Sequence of chain 1.A:
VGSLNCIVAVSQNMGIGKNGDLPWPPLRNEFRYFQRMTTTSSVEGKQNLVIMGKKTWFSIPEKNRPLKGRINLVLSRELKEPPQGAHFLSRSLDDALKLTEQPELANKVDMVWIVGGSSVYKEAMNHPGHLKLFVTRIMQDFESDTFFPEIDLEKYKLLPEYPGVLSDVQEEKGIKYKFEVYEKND

A small-molecule ligand and the protein it binds are described below.
Small molecule (SMILES): Cc1c(Sc2ccc(F)c(F)c2F)sc2nc(N)nc(N)c12

Binding-site contacts:
Ligand atom C6 contacts residue 63Y1 of chain 1.D at 0.4 Å.
Ligand atom CAA contacts residue 63Y1 of chain 1.D at 1.3 Å.
Ligand atom C6 contacts residue NDP1 of chain 1.B at 3.1 Å.
Ligand atom N3 contacts residue 63Y1 of chain 1.D at 0.2 Å (h-bond).
Ligand atom C2 contacts residue GLU30 of chain 1.A at 3.4 Å.
Ligand atom CAG contacts residue PHE34 of chain 1.A at 3.5 Å (hydrophobic).
Ligand atom N3 contacts residue GLU30 of chain 1.A at 2.7 Å (salt-bridge).
Ligand atom N1 contacts residue 63Y1 of chain 1.D at 0.2 Å (h-bond).
Ligand atom N1 contacts residue VAL8 of chain 1.A at 3.4 Å.
Ligand atom CAT contacts residue 63Y1 of chain 1.D at 1.1 Å.
Ligand atom C5 contacts residue NDP1 of chain 1.B at 3.3 Å.
Ligand atom FAE contacts residue ASN64 of chain 1.A at 3.4 Å.
Ligand atom CAA contacts residue VAL115 of chain 1.A at 3.2 Å (hydrophobic).
Ligand atom NAC contacts residue NDP1 of chain 1.B at 3.3 Å (h-bond).
Ligand atom CAH contacts residue 63Y1 of chain 1.D at 1.1 Å.
Ligand atom CAP contacts residue 63Y1 of chain 1.D at 1.0 Å.
Ligand atom CAG contacts residue 63Y1 of chain 1.D at 2.3 Å.
Ligand atom NAC contacts residue VAL115 of chain 1.A at 3.1 Å (h-bond).
Ligand atom SAK contacts residue 63Y1 of chain 1.D at 1.2 Å.
Ligand atom CAA contacts residue NDP1 of chain 1.B at 2.9 Å.
Ligand atom C5 contacts residue 63Y1 of chain 1.D at 0.6 Å.
Ligand atom NAB contacts residue GLU30 of chain 1.A at 2.6 Å (salt-bridge).
Ligand atom FAE contacts residue 63Y1 of chain 1.D at 3.2 Å.
Ligand atom SAL contacts residue PHE31 of chain 1.A at 3.5 Å.
Ligand atom FAE contacts residue PRO61 of chain 1.A at 2.7 Å.
Ligand atom NAB contacts residue 63Y1 of chain 1.D at 0.6 Å (h-bond).
Ligand atom CAN contacts residue 63Y1 of chain 1.D at 2.9 Å.
Ligand atom CAR contacts residue 63Y1 of chain 1.D at 2.7 Å.
Ligand atom NAC contacts residue 63Y1 of chain 1.D at 0.5 Å (h-bond).
Ligand atom C4 contacts residue 63Y1 of chain 1.D at 0.5 Å.
Ligand atom C6 contacts residue PHE34 of chain 1.A at 3.5 Å (hydrophobic).
Ligand atom SAL contacts residue 63Y1 of chain 1.D at 0.7 Å (h-bond).
Ligand atom FAF contacts residue 63Y1 of chain 1.D at 0.5 Å.
Ligand atom CAS contacts residue PHE31 of chain 1.A at 3.3 Å (hydrophobic).
Ligand atom CAS contacts residue 63Y1 of chain 1.D at 1.5 Å.
Ligand atom FAF contacts residue PHE31 of chain 1.A at 3.3 Å.
Ligand atom C2 contacts residue 63Y1 of chain 1.D at 0.3 Å.
Ligand atom NAC contacts residue ILE7 of chain 1.A at 3.1 Å (h-bond).
Ligand atom N1 contacts residue NDP1 of chain 1.B at 3.5 Å (h-bond).
Ligand atom CAQ contacts residue 63Y1 of chain 1.D at 0.4 Å.